Binding-site contacts:
Ligand atom CG2 contacts residue GLU236 of chain 4.U at 3.3 Å.
Ligand atom N contacts residue THR235 of chain 4.U at 3.9 Å.
Ligand atom CG1 contacts residue VAL280 of chain 4.U at 4.0 Å (hydrophobic).
Ligand atom O contacts residue THR235 of chain 4.U at 3.1 Å (h-bond).
Ligand atom O contacts residue LEU286 of chain 4.U at 3.2 Å.
Ligand atom CB contacts residue TYR238 of chain 4.U at 3.6 Å (hydrophobic).
Ligand atom CG contacts residue LYS234 of chain 4.U at 3.3 Å.
Ligand atom N contacts residue ASN227 of chain 4.U at 3.0 Å (h-bond).
Ligand atom C contacts residue LEU286 of chain 4.U at 3.8 Å (hydrophobic).
Ligand atom CG2 contacts residue ASN281 of chain 4.U at 3.6 Å.
Ligand atom CG contacts residue TYR273 of chain 4.U at 3.6 Å (hydrophobic).
Ligand atom CG2 contacts residue PHE278 of chain 4.U at 3.7 Å (hydrophobic).
Ligand atom C contacts residue ASN281 of chain 4.U at 3.8 Å.
Ligand atom CG1 contacts residue TYR94 of chain 4.U at 3.8 Å (hydrophobic).
Ligand atom CB contacts residue HIS277 of chain 4.U at 3.7 Å.
Ligand atom CD contacts residue TYR273 of chain 4.U at 3.3 Å (hydrophobic).
Ligand atom CG contacts residue ASP233 of chain 4.U at 3.0 Å.
Ligand atom N contacts residue THR235 of chain 4.U at 3.5 Å (h-bond).
Ligand atom C contacts residue THR235 of chain 4.U at 3.6 Å.
Ligand atom C contacts residue THR235 of chain 4.U at 3.6 Å.
Ligand atom O contacts residue ASN281 of chain 4.U at 2.6 Å (h-bond).
Ligand atom C contacts residue TYR94 of chain 4.U at 4.0 Å (hydrophobic).
Ligand atom O contacts residue TYR94 of chain 4.U at 2.9 Å.
Ligand atom CA contacts residue ASN227 of chain 4.U at 3.7 Å.
Ligand atom CG2 contacts residue HIS277 of chain 4.U at 3.3 Å.
Ligand atom CD1 contacts residue TYR94 of chain 4.U at 3.5 Å (hydrophobic).
Ligand atom C contacts residue THR235 of chain 4.U at 3.6 Å.
Ligand atom CG contacts residue HIS277 of chain 4.U at 3.8 Å.
Ligand atom N contacts residue TYR273 of chain 4.U at 3.9 Å.
Ligand atom O contacts residue THR235 of chain 4.U at 3.0 Å (h-bond).
Ligand atom CG2 contacts residue LEU286 of chain 4.U at 3.7 Å (hydrophobic).
Ligand atom C contacts residue ASN227 of chain 4.U at 3.5 Å.
Ligand atom O contacts residue HIS277 of chain 4.U at 3.4 Å.
Ligand atom O contacts residue ASN227 of chain 4.U at 3.6 Å.
Ligand atom CA contacts residue THR235 of chain 4.U at 3.6 Å.
Ligand atom CD contacts residue HIS277 of chain 4.U at 3.9 Å.
Ligand atom CB contacts residue ASP233 of chain 4.U at 3.0 Å.
Ligand atom O contacts residue LYS234 of chain 4.U at 3.6 Å.
Ligand atom CD1 contacts residue TYR91 of chain 4.U at 3.9 Å (hydrophobic).
Ligand atom CB contacts residue LEU286 of chain 4.U at 3.9 Å (hydrophobic).

Sequence of chain 4.U:
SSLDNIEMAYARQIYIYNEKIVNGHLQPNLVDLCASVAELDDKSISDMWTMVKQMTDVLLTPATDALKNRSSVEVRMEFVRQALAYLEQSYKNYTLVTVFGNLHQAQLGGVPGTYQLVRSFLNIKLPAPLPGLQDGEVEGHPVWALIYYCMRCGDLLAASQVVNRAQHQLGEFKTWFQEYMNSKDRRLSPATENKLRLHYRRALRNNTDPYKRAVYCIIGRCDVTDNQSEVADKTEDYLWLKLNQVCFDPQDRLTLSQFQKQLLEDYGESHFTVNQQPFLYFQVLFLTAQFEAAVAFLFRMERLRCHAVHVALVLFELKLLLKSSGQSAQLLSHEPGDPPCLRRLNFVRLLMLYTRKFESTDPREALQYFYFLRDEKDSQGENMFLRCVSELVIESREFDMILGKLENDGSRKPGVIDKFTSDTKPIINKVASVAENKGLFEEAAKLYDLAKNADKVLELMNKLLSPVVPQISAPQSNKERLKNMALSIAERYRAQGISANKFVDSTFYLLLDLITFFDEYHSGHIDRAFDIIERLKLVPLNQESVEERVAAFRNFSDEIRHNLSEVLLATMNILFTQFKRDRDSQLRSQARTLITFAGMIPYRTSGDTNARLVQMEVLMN

The protein below binds the small molecule below.
Small molecule (SMILES): CC[C@H](C)[C@H](NC(=O)[C@H](CO)NC(=O)[C@H](CCCN=C(N)N)NC(=O)[C@@H](NC(=O)[C@@H]1CCCN1C(=O)[C@@H]1CCCN1C(=O)[C@H](C)N)C(C)C)C(=O)N[C@H](C=O)Cc1ccc(O)cc1